The small molecule below binds the protein below.
Small molecule (SMILES): COC(=O)N1CCN(c2ccnc(-n3ccnc3)n2)[C@@H](CC(=O)NCc2ccc3c(c2)OCO3)C1

Sequence of chain 2.A:
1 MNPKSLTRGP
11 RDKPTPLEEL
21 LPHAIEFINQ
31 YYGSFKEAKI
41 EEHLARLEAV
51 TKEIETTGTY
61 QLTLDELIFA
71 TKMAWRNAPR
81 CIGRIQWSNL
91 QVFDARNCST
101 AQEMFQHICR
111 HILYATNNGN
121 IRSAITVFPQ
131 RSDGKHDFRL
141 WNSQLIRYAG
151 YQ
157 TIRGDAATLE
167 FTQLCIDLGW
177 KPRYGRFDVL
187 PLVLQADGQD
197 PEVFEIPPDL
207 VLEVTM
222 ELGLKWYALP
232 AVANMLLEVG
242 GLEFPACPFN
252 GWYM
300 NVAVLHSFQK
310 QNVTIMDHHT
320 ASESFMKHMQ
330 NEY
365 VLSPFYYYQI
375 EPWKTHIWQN

Binding-site contacts:
Ligand atom NFE contacts residue HEM1 of chain 2.C at 2.2 Å.
Ligand atom C22 contacts residue HEM1 of chain 2.C at 3.6 Å.
Ligand atom O47 contacts residue HEM1 of chain 2.C at 3.2 Å.
Ligand atom C31 contacts residue HEM1 of chain 2.C at 3.9 Å.
Ligand atom C4 contacts residue PRO231 of chain 2.A at 3.2 Å (hydrophobic).
Ligand atom C5 contacts residue HEM1 of chain 2.C at 3.3 Å.
Ligand atom O33 contacts residue GLN144 of chain 2.A at 3.8 Å.
Ligand atom C15 contacts residue GLN144 of chain 2.A at 3.8 Å.
Ligand atom C45 contacts residue TYR254 of chain 2.A at 3.9 Å (hydrophobic).
Ligand atom O47 contacts residue MET255 of chain 2.A at 3.7 Å.
Ligand atom O29 contacts residue TYR372 of chain 2.A at 3.9 Å.
Ligand atom C48 contacts residue HEM1 of chain 2.C at 3.6 Å.
Ligand atom N24 contacts residue TYR372 of chain 2.A at 3.8 Å.
Ligand atom N16 contacts residue PRO231 of chain 2.A at 3.5 Å.
Ligand atom N34 contacts residue HEM1 of chain 2.C at 3.0 Å (h-bond).
Ligand atom N16 contacts residue VAL233 of chain 2.A at 3.8 Å.
Ligand atom C48 contacts residue TRP253 of chain 2.A at 3.0 Å (hydrophobic).
Ligand atom C14 contacts residue GLN144 of chain 2.A at 3.8 Å.
Ligand atom C15 contacts residue PRO231 of chain 2.A at 3.9 Å (hydrophobic).
Ligand atom C13 contacts residue VAL233 of chain 2.A at 3.8 Å (hydrophobic).
Ligand atom C42 contacts residue HEM1 of chain 2.C at 3.7 Å.
Ligand atom O28 contacts residue TYR372 of chain 2.A at 2.4 Å (h-bond).
Ligand atom C4 contacts residue GLY252 of chain 2.A at 3.7 Å.
Ligand atom NFE contacts residue PHE250 of chain 2.A at 4.0 Å.
Ligand atom C32 contacts residue HEM1 of chain 2.C at 3.8 Å.
Ligand atom N3 contacts residue VAL233 of chain 2.A at 3.8 Å.
Ligand atom O49 contacts residue PRO231 of chain 2.A at 3.5 Å.
Ligand atom C43 contacts residue HEM1 of chain 2.C at 3.5 Å.
Ligand atom N12 contacts residue VAL233 of chain 2.A at 3.4 Å.
Ligand atom N16 contacts residue ALA232 of chain 2.A at 3.8 Å.
Ligand atom C23 contacts residue TYR372 of chain 2.A at 3.9 Å (hydrophobic).
Ligand atom C11 contacts residue VAL233 of chain 2.A at 3.4 Å (hydrophobic).
Ligand atom C5 contacts residue ASN251 of chain 2.A at 3.9 Å.
Ligand atom C44 contacts residue HEM1 of chain 2.C at 3.8 Å.
Ligand atom O47 contacts residue TRP253 of chain 2.A at 3.5 Å (h-bond).
Ligand atom C2 contacts residue HEM1 of chain 2.C at 2.9 Å.
Ligand atom C5 contacts residue GLY252 of chain 2.A at 3.5 Å.
Ligand atom C36 contacts residue HEM1 of chain 2.C at 3.8 Å.
Ligand atom C27 contacts residue TYR372 of chain 2.A at 3.2 Å (hydrophobic).
Ligand atom C46 contacts residue TYR254 of chain 2.A at 3.7 Å (hydrophobic).